Binding-site contacts:
Ligand atom O26 contacts residue THR76 of chain 1.B at 2.8 Å (h-bond).
Ligand atom C36 contacts residue GLY234 of chain 1.B at 3.1 Å.
Ligand atom C22 contacts residue ASP232 of chain 1.B at 2.9 Å.
Ligand atom C38 contacts residue THR236 of chain 1.B at 3.0 Å.
Ligand atom O06 contacts residue ARG239 of chain 1.B at 3.1 Å.
Ligand atom C22 contacts residue THR235 of chain 1.B at 3.3 Å.
Ligand atom C13 contacts residue ILE122 of chain 1.B at 3.5 Å (hydrophobic).
Ligand atom O35 contacts residue THR76 of chain 1.B at 3.3 Å (h-bond).
Ligand atom N39 contacts residue THR236 of chain 1.B at 3.3 Å (h-bond).
Ligand atom O06 contacts residue SER329 of chain 1.B at 2.9 Å (h-bond).
Ligand atom C43 contacts residue GLY17 of chain 1.B at 3.2 Å.
Ligand atom O21 contacts residue ASP36 of chain 1.B at 2.8 Å (salt-bridge).
Ligand atom C27 contacts residue TYR202 of chain 1.B at 3.4 Å (hydrophobic).
Ligand atom N29 contacts residue GLY38 of chain 1.B at 3.2 Å (h-bond).
Ligand atom C13 contacts residue ASP36 of chain 1.B at 3.4 Å.
Ligand atom C43 contacts residue GLY15 of chain 1.B at 3.5 Å.
Ligand atom N11 contacts residue GLY234 of chain 1.B at 3.2 Å (h-bond).
Ligand atom O34 contacts residue THR76 of chain 1.B at 3.5 Å (h-bond).
Ligand atom C20 contacts residue ASP36 of chain 1.B at 3.2 Å.
Ligand atom O21 contacts residue GLY38 of chain 1.B at 3.0 Å (h-bond).
Ligand atom C12 contacts residue TYR75 of chain 1.B at 3.5 Å (hydrophobic).
Ligand atom C18 contacts residue GLN77 of chain 1.B at 3.1 Å.
Ligand atom N39 contacts residue GLY234 of chain 1.B at 3.2 Å (h-bond).
Ligand atom C01 contacts residue ARG239 of chain 1.B at 3.5 Å.
Ligand atom C42 contacts residue THR236 of chain 1.B at 3.4 Å.
Ligand atom C46 contacts residue SER233 of chain 1.B at 3.2 Å.
Ligand atom C05 contacts residue THR236 of chain 1.B at 3.4 Å.
Ligand atom O21 contacts residue SER39 of chain 1.B at 3.5 Å.
Ligand atom C05 contacts residue ASN237 of chain 1.B at 3.0 Å.
Ligand atom O35 contacts residue TYR75 of chain 1.B at 3.5 Å.
Ligand atom O21 contacts residue TYR75 of chain 1.B at 3.3 Å.
Ligand atom C43 contacts residue THR236 of chain 1.B at 3.2 Å.
Ligand atom C19 contacts residue GLN77 of chain 1.B at 3.1 Å.
Ligand atom O35 contacts residue GLN77 of chain 1.B at 3.0 Å (h-bond).
Ligand atom C49 contacts residue GLN77 of chain 1.B at 3.5 Å.
Ligand atom C24 contacts residue GLY38 of chain 1.B at 3.4 Å.
Ligand atom C25 contacts residue ASP232 of chain 1.B at 3.5 Å.
Ligand atom O48 contacts residue GLN77 of chain 1.B at 3.2 Å (h-bond).
Ligand atom C30 contacts residue PRO74 of chain 1.B at 3.4 Å (hydrophobic).
Ligand atom O48 contacts residue THR236 of chain 1.B at 2.9 Å (h-bond).

Sequence of chain 1.B:
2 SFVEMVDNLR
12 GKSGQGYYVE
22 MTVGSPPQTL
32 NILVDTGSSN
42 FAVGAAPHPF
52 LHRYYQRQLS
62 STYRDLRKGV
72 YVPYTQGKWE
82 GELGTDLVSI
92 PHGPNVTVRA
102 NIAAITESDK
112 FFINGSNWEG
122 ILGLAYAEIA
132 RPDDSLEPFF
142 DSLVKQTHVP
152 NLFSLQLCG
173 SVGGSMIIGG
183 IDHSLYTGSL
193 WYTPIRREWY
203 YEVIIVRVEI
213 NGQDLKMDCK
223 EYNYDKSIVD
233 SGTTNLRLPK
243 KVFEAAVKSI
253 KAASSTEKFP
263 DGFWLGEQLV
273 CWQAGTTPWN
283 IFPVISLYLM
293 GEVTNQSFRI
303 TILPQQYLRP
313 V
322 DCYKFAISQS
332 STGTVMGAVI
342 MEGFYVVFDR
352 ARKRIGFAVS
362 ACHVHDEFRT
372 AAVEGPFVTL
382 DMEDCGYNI

A small-molecule ligand and the protein it binds are described below.
Small molecule (SMILES): CC(C)CNC(=O)[C@@H](NC[C@@H](O)[C@H](Cc1ccccc1)NC(=O)c1cc(C(=O)N[C@H](C)c2ccccc2)cc(N(C)S(C)(=O)=O)c1)[C@H](C)O